Sequence of chain 1.D:
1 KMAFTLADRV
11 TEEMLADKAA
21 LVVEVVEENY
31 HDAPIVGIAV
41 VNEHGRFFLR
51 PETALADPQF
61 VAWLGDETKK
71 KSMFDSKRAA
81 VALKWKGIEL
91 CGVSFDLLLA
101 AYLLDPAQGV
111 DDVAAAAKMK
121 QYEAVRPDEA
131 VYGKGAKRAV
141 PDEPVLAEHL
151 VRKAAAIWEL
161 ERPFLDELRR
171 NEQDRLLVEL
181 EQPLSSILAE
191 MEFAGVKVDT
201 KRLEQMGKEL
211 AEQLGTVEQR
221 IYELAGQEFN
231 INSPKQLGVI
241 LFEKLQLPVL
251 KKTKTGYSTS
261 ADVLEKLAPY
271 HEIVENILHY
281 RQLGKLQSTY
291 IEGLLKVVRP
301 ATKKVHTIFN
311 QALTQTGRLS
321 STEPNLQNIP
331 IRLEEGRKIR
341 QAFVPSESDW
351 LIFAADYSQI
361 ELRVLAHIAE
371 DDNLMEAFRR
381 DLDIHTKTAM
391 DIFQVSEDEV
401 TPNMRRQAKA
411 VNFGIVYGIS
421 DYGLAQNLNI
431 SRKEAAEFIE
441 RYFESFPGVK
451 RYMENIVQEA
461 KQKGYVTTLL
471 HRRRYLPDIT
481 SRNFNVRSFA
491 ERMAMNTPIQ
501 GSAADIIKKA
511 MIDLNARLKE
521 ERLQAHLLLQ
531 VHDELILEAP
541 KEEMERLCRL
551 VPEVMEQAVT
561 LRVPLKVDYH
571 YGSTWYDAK

This protein binds this small molecule.
Small molecule (SMILES): Nc1nc2c(ncn2[C@H]2C[C@H](O)[C@@H](CO[P](=O)(O)O[P](=O)(O)OP(=O)(O)O)O2)c(=O)[nH]1

Binding-site contacts:
Ligand atom PB contacts residue DPO1 of chain 1.P at 0.1 Å.
Ligand atom C5' contacts residue DPO1 of chain 1.P at 3.2 Å.
Ligand atom PG contacts residue DPO1 of chain 1.P at 0.1 Å.
Ligand atom O3' contacts residue GLU361 of chain 1.D at 3.3 Å (salt-bridge).
Ligand atom O2G contacts residue ASP356 of chain 1.D at 3.3 Å (salt-bridge).
Ligand atom PA contacts residue DPO1 of chain 1.P at 1.8 Å.
Ligand atom O1B contacts residue PHE413 of chain 1.D at 3.2 Å.
Ligand atom O2B contacts residue DPO1 of chain 1.P at 0.1 Å (h-bond).
Ligand atom O2G contacts residue DPO1 of chain 1.P at 0.1 Å (h-bond).
Ligand atom O2G contacts residue CA1 of chain 1.R at 2.3 Å.
Ligand atom O2A contacts residue CA1 of chain 1.R at 2.4 Å.
Ligand atom O1A contacts residue LYS409 of chain 1.D at 2.7 Å (salt-bridge).
Ligand atom O2G contacts residue TYR357 of chain 1.D at 3.2 Å (h-bond).
Ligand atom O3A contacts residue DPO1 of chain 1.P at 0.3 Å (h-bond).
Ligand atom C2' contacts residue GLU361 of chain 1.D at 3.3 Å.
Ligand atom O3G contacts residue GLN359 of chain 1.D at 3.2 Å (h-bond).
Ligand atom O5' contacts residue DPO1 of chain 1.P at 2.8 Å (h-bond).
Ligand atom N2 contacts residue TYR417 of chain 1.D at 3.2 Å.
Ligand atom O3B contacts residue GLN359 of chain 1.D at 3.2 Å (h-bond).
Ligand atom O3G contacts residue DPO1 of chain 1.P at 0.2 Å (h-bond).
Ligand atom O1B contacts residue HIS385 of chain 1.D at 3.1 Å (h-bond).
Ligand atom O3A contacts residue LYS409 of chain 1.D at 3.2 Å (salt-bridge).
Ligand atom O2B contacts residue CA1 of chain 1.R at 2.4 Å.
Ligand atom O2B contacts residue ILE360 of chain 1.D at 3.3 Å (h-bond).
Ligand atom O1B contacts residue GLN359 of chain 1.D at 3.2 Å.
Ligand atom O2A contacts residue ASP533 of chain 1.D at 3.3 Å (salt-bridge).
Ligand atom O4' contacts residue ARG318 of chain 1.D at 3.1 Å (salt-bridge).
Ligand atom O1G contacts residue DPO1 of chain 1.P at 0.2 Å (h-bond).
Ligand atom O2B contacts residue TYR357 of chain 1.D at 3.4 Å (h-bond).
Ligand atom O3B contacts residue DPO1 of chain 1.P at 0.3 Å (h-bond).
Ligand atom O1A contacts residue DPO1 of chain 1.P at 2.6 Å (h-bond).
Ligand atom O3' contacts residue PHE413 of chain 1.D at 3.1 Å.
Ligand atom O2A contacts residue DPO1 of chain 1.P at 2.6 Å (h-bond).
Ligand atom O2B contacts residue ASP533 of chain 1.D at 3.3 Å (salt-bridge).
Ligand atom O2B contacts residue GLN359 of chain 1.D at 3.3 Å (h-bond).
Ligand atom O1B contacts residue DPO1 of chain 1.P at 0.1 Å (h-bond).
Ligand atom O1G contacts residue ARG405 of chain 1.D at 2.3 Å (salt-bridge).
Ligand atom PG contacts residue ARG405 of chain 1.D at 3.3 Å.
Ligand atom O1G contacts residue LYS409 of chain 1.D at 3.0 Å (salt-bridge).
Ligand atom O3' contacts residue DPO1 of chain 1.P at 2.9 Å (h-bond).